Sequence of chain 1.A:
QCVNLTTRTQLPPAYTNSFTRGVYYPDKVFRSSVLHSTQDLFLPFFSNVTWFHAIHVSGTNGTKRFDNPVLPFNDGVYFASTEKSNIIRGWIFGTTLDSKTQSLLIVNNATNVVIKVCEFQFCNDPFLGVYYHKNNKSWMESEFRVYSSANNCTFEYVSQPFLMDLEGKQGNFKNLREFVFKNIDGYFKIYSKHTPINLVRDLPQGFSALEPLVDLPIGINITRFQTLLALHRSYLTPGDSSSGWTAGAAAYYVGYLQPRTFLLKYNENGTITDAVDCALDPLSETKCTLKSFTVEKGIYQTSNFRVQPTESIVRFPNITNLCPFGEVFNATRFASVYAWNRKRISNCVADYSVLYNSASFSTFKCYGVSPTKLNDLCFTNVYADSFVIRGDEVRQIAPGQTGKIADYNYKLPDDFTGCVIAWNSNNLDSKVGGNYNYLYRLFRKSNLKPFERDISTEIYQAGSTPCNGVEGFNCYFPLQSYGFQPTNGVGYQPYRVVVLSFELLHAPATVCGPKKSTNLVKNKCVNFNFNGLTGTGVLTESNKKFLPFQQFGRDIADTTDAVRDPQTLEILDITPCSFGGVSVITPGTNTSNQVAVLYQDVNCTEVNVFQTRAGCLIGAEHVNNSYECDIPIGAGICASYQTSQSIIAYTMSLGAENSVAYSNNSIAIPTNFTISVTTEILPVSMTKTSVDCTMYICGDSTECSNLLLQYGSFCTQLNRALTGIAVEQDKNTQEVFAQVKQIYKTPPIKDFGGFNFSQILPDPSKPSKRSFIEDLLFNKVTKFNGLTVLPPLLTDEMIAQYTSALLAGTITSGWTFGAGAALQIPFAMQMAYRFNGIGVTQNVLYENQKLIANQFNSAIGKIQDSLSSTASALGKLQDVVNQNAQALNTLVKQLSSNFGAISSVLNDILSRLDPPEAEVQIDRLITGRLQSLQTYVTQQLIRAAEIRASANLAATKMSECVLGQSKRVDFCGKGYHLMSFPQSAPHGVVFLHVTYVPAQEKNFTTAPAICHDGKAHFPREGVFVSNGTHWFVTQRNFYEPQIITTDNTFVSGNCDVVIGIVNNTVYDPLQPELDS

The protein below binds the small molecule below.
Small molecule (SMILES): CC(=O)N[C@@H]1[C@@H](O)[C@H](O)[C@@H](CO)O[C@H]1O

Binding-site contacts:
Ligand atom O7 contacts residue ASN616 of chain 1.A at 4.0 Å.
Ligand atom N2 contacts residue ASN616 of chain 1.A at 2.9 Å (h-bond).
Ligand atom C4 contacts residue ASN616 of chain 1.A at 4.2 Å.
Ligand atom C2 contacts residue ASN616 of chain 1.A at 2.5 Å.
Ligand atom O5 contacts residue THR618 of chain 1.A at 4.4 Å.
Ligand atom C1 contacts residue ASN616 of chain 1.A at 1.4 Å.
Ligand atom C5 contacts residue ASN616 of chain 1.A at 3.7 Å.
Ligand atom C3 contacts residue ASN616 of chain 1.A at 3.8 Å.
Ligand atom C7 contacts residue ASN616 of chain 1.A at 3.6 Å.
Ligand atom O5 contacts residue ASN616 of chain 1.A at 2.4 Å (h-bond).